Binding-site contacts:
Ligand atom OP1 contacts residue PHE272 of chain 4.A at 3.3 Å.
Ligand atom P contacts residue ASP273 of chain 4.A at 2.8 Å.
Ligand atom OP1 contacts residue ASN491 of chain 4.A at 3.6 Å.
Ligand atom C5' contacts residue ASP273 of chain 4.A at 3.8 Å.
Ligand atom P contacts residue ASN491 of chain 4.A at 3.0 Å.
Ligand atom OP1 contacts residue TYR271 of chain 4.A at 3.1 Å (h-bond).
Ligand atom OP2 contacts residue ASN491 of chain 4.A at 1.7 Å (h-bond).
Ligand atom OP1 contacts residue ASP273 of chain 4.A at 3.3 Å.
Ligand atom O5' contacts residue ASN491 of chain 4.A at 3.5 Å (h-bond).
Ligand atom C5' contacts residue ASN491 of chain 4.A at 4.0 Å.
Ligand atom P contacts residue PHE272 of chain 4.A at 4.3 Å.
Ligand atom OP2 contacts residue ASP273 of chain 4.A at 2.4 Å.
Ligand atom P contacts residue TYR271 of chain 4.A at 4.5 Å.
Ligand atom O5' contacts residue ASP273 of chain 4.A at 4.1 Å.

Sequence of chain 4.A:
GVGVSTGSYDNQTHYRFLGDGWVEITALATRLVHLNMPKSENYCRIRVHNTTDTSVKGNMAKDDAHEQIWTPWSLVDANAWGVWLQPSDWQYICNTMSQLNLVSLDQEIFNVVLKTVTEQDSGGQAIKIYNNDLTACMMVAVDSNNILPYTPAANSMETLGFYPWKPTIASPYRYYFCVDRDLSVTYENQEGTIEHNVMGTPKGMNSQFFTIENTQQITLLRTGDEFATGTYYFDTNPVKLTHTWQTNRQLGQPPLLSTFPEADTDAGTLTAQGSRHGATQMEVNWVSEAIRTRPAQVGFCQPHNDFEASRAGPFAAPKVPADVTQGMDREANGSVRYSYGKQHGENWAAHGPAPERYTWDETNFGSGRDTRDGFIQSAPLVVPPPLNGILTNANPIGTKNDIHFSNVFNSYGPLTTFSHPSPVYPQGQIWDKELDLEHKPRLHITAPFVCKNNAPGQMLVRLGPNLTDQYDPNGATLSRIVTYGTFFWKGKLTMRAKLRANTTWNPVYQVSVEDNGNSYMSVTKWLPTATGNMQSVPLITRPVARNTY

A small-molecule ligand and the protein it binds are described below.
Small molecule (SMILES): Nc1ncnc2c1ncn2[C@H]1C[C@H](O)[C@@H](COP(=O)(O)O)O1